Binding-site contacts:
Ligand atom C6 contacts residue NAG1 of chain 1.I at 3.4 Å.
Ligand atom O5 contacts residue HIS359 of chain 1.C at 3.0 Å.
Ligand atom C1 contacts residue SER384 of chain 1.C at 3.3 Å.
Ligand atom O3 contacts residue ASN129 of chain 1.D at 2.6 Å (h-bond).
Ligand atom C2 contacts residue GLU128 of chain 1.D at 3.3 Å.
Ligand atom O3 contacts residue ASP65 of chain 1.D at 2.7 Å (salt-bridge).
Ligand atom C2 contacts residue ASN382 of chain 1.C at 2.4 Å.
Ligand atom C6 contacts residue HIS359 of chain 1.C at 3.5 Å.
Ligand atom C3 contacts residue ASN129 of chain 1.D at 3.4 Å.
Ligand atom C6 contacts residue SER358 of chain 1.C at 3.3 Å.
Ligand atom O4 contacts residue GLU128 of chain 1.D at 2.7 Å (salt-bridge).
Ligand atom O6 contacts residue LYS333 of chain 1.C at 3.4 Å.
Ligand atom O3 contacts residue GLU128 of chain 1.D at 3.2 Å (salt-bridge).
Ligand atom C1 contacts residue ASN382 of chain 1.C at 1.4 Å.
Ligand atom O5 contacts residue SER358 of chain 1.C at 3.4 Å (h-bond).
Ligand atom C6 contacts residue GLU84 of chain 1.D at 3.4 Å.
Ligand atom O5 contacts residue SER384 of chain 1.C at 3.1 Å (h-bond).
Ligand atom O6 contacts residue NAG1 of chain 1.I at 3.1 Å (h-bond).
Ligand atom C1 contacts residue ASP406 of chain 1.C at 3.3 Å.
Ligand atom C5 contacts residue SER384 of chain 1.C at 3.1 Å.
Ligand atom N2 contacts residue ASP406 of chain 1.C at 2.8 Å (salt-bridge).
Ligand atom O3 contacts residue NAG2 of chain 1.I at 2.7 Å (h-bond).
Ligand atom C2 contacts residue ASP406 of chain 1.C at 3.4 Å.
Ligand atom O2 contacts residue TYR126 of chain 1.D at 2.7 Å (h-bond).
Ligand atom O3 contacts residue GLY334 of chain 1.C at 3.3 Å.
Ligand atom O4 contacts residue ASP65 of chain 1.D at 3.3 Å (salt-bridge).
Ligand atom O6 contacts residue SER358 of chain 1.C at 2.8 Å (h-bond).
Ligand atom O5 contacts residue ASN382 of chain 1.C at 2.4 Å (h-bond).
Ligand atom O3 contacts residue SER79 of chain 1.D at 2.6 Å (h-bond).
Ligand atom O5 contacts residue PRO81 of chain 1.D at 3.2 Å.
Ligand atom O4 contacts residue ARG130 of chain 1.D at 3.1 Å (salt-bridge).
Ligand atom C3 contacts residue ASP65 of chain 1.D at 3.4 Å.
Ligand atom O6 contacts residue HIS359 of chain 1.C at 3.2 Å.
Ligand atom C3 contacts residue SER79 of chain 1.D at 3.1 Å.
Ligand atom O7 contacts residue HIS359 of chain 1.C at 2.8 Å (h-bond).
Ligand atom O6 contacts residue GLU84 of chain 1.D at 2.5 Å (salt-bridge).
Ligand atom N2 contacts residue ASN382 of chain 1.C at 2.8 Å (h-bond).
Ligand atom C8 contacts residue NAG1 of chain 1.I at 3.5 Å.
Ligand atom O7 contacts residue TYR385 of chain 1.C at 3.5 Å.
Ligand atom O3 contacts residue NAG1 of chain 1.I at 3.0 Å (h-bond).

Sequence of chain 1.C:
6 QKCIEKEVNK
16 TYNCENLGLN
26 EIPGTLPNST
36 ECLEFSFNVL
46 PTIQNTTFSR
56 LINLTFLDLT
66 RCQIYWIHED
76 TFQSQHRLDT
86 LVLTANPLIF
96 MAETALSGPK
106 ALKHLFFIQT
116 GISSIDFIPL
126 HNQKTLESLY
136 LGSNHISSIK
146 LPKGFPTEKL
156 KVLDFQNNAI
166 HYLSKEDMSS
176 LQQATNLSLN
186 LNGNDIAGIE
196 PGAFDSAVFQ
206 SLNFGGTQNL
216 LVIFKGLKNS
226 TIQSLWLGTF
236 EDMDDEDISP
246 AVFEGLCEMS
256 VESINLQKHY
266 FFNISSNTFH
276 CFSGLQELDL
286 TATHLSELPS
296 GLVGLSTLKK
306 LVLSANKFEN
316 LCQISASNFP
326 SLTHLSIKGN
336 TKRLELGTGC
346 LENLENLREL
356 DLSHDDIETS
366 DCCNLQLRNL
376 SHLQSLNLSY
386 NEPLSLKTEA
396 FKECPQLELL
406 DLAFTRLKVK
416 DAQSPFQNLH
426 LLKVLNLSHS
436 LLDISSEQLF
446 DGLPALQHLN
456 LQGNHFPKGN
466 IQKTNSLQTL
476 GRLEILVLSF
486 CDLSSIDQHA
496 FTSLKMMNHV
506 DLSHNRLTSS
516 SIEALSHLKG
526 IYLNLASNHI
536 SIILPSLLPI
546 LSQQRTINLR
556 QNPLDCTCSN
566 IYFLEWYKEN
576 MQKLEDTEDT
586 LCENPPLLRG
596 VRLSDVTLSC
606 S

Sequence of chain 1.D:
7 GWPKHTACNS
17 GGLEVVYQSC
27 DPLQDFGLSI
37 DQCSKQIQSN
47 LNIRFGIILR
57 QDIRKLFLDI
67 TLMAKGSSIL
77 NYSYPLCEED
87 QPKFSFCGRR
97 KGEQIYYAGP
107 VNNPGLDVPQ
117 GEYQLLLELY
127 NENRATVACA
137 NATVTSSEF

A small-molecule ligand and the protein it binds are described below.
Small molecule (SMILES): CC(=O)N[C@H]1[C@H](O[C@H]2[C@H](O)[C@@H](NC(C)=O)CO[C@@H]2CO)O[C@H](CO)[C@@H](O[C@@H]2O[C@H](CO[C@H]3O[C@H](CO[C@H]4O[C@H](CO)[C@@H](O)[C@H](O)[C@@H]4O[C@H]4O[C@H](CO)[C@@H](O)[C@H](O)[C@@H]4O)[C@@H](O)[C@H](O[C@H]4O[C@H](CO)[C@@H](O)[C@H](O)[C@@H]4O)[C@@H]3O)[C@@H](O)[C@H](O[C@H]3O[C@H](CO)[C@@H](O)[C@H](O)[C@@H]3O)[C@@H]2O)[C@@H]1O